Sequence of chain 1.A:
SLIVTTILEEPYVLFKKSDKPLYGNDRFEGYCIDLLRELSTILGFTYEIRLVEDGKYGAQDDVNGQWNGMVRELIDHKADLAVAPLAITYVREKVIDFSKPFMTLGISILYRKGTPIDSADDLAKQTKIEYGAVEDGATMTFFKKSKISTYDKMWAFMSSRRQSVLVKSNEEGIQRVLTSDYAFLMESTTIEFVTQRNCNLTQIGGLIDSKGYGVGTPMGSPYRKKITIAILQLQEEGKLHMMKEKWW

Binding-site contacts:
Ligand atom CD1 contacts residue TYR61 of chain 1.A at 3.0 Å (hydrophobic).
Ligand atom CD1 contacts residue ASN174 of chain 1.A at 3.4 Å.
Ligand atom CG1 contacts residue GLU191 of chain 1.A at 3.9 Å.
Ligand atom OD2 contacts residue GLY141 of chain 1.A at 3.4 Å.
Ligand atom CA contacts residue GLU191 of chain 1.A at 2.9 Å.
Ligand atom CG contacts residue TYR61 of chain 1.A at 3.5 Å (hydrophobic).
Ligand atom C contacts residue TYR61 of chain 1.A at 3.9 Å (hydrophobic).
Ligand atom OD2 contacts residue THR143 of chain 1.A at 3.0 Å (h-bond).
Ligand atom CD1 contacts residue GLU13 of chain 1.A at 3.5 Å.
Ligand atom C contacts residue ALA142 of chain 1.A at 3.5 Å (hydrophobic).
Ligand atom C contacts residue GLU191 of chain 1.A at 4.0 Å.
Ligand atom CG2 contacts residue ASN174 of chain 1.A at 3.9 Å.
Ligand atom OXT contacts residue ALA142 of chain 1.A at 3.0 Å (h-bond).
Ligand atom CB contacts residue GLU191 of chain 1.A at 3.9 Å.
Ligand atom CB1 contacts residue GLU191 of chain 1.A at 3.4 Å.
Ligand atom C contacts residue ARG96 of chain 1.A at 3.6 Å.
Ligand atom CD contacts residue PRO89 of chain 1.A at 3.1 Å (hydrophobic).
Ligand atom OXT contacts residue ARG96 of chain 1.A at 2.8 Å (salt-bridge).
Ligand atom CG2 contacts residue TYR61 of chain 1.A at 3.6 Å (hydrophobic).
Ligand atom O contacts residue PRO89 of chain 1.A at 3.5 Å (h-bond).
Ligand atom OD2 contacts residue ALA142 of chain 1.A at 3.1 Å (h-bond).
Ligand atom OD1 contacts residue GLU191 of chain 1.A at 3.7 Å.
Ligand atom N contacts residue TYR217 of chain 1.A at 4.0 Å.
Ligand atom OXT contacts residue TYR61 of chain 1.A at 3.8 Å.
Ligand atom CD2 contacts residue VAL138 of chain 1.A at 4.0 Å (hydrophobic).
Ligand atom CG1 contacts residue THR143 of chain 1.A at 3.3 Å.
Ligand atom N contacts residue PRO89 of chain 1.A at 2.9 Å (h-bond).
Ligand atom O contacts residue LEU90 of chain 1.A at 3.8 Å.
Ligand atom C contacts residue ALA91 of chain 1.A at 4.1 Å (hydrophobic).
Ligand atom O contacts residue ALA142 of chain 1.A at 3.9 Å.
Ligand atom CD contacts residue TYR61 of chain 1.A at 3.3 Å (hydrophobic).
Ligand atom O contacts residue ALA91 of chain 1.A at 2.9 Å (h-bond).
Ligand atom N contacts residue GLU191 of chain 1.A at 2.9 Å (salt-bridge).
Ligand atom OXT contacts residue GLY141 of chain 1.A at 3.9 Å.
Ligand atom CA contacts residue ALA142 of chain 1.A at 4.0 Å (hydrophobic).
Ligand atom O contacts residue TYR61 of chain 1.A at 3.7 Å.
Ligand atom CD2 contacts residue TYR61 of chain 1.A at 3.1 Å (hydrophobic).
Ligand atom CD contacts residue GLU191 of chain 1.A at 3.4 Å.
Ligand atom O contacts residue ARG96 of chain 1.A at 2.9 Å (salt-bridge).
Ligand atom OD1 contacts residue THR143 of chain 1.A at 2.7 Å (h-bond).

A small-molecule ligand and the protein it binds are described below.
Small molecule (SMILES): C=C(C)[C@H]1CN[C@H](C(=O)O)[C@H]1CC(=O)O